Sequence of chain 1.A:
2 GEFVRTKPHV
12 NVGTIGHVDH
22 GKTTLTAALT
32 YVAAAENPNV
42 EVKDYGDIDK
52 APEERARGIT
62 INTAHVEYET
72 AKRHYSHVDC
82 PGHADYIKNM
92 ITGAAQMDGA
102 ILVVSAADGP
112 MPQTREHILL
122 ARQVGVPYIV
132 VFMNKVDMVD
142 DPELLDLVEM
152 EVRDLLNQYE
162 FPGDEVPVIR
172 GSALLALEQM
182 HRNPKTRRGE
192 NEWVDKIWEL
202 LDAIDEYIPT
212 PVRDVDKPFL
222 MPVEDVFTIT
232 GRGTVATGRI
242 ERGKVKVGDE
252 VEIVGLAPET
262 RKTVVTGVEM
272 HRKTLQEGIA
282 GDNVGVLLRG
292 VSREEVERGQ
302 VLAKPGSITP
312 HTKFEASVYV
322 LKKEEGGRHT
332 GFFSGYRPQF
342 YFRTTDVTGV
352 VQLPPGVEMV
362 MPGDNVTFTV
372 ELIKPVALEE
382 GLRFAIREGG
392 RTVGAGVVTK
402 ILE

Binding-site contacts:
Ligand atom N3B contacts residue MG1 of chain 1.C at 3.3 Å.
Ligand atom O2B contacts residue THR24 of chain 1.A at 2.8 Å (h-bond).
Ligand atom O1G contacts residue THR61 of chain 1.A at 2.9 Å (h-bond).
Ligand atom N1 contacts residue ASP138 of chain 1.A at 2.6 Å (salt-bridge).
Ligand atom O4' contacts residue LYS136 of chain 1.A at 3.3 Å (salt-bridge).
Ligand atom O2G contacts residue ASP20 of chain 1.A at 3.3 Å (salt-bridge).
Ligand atom O3G contacts residue ILE60 of chain 1.A at 3.5 Å.
Ligand atom O2B contacts residue LYS23 of chain 1.A at 3.4 Å (salt-bridge).
Ligand atom O1A contacts residue GLY22 of chain 1.A at 3.5 Å.
Ligand atom O6 contacts residue LEU175 of chain 1.A at 3.2 Å (h-bond).
Ligand atom O1A contacts residue THR24 of chain 1.A at 3.4 Å (h-bond).
Ligand atom C5 contacts residue LEU175 of chain 1.A at 3.5 Å (hydrophobic).
Ligand atom O2G contacts residue VAL19 of chain 1.A at 3.2 Å.
Ligand atom N2 contacts residue MET139 of chain 1.A at 3.2 Å.
Ligand atom O3G contacts residue THR61 of chain 1.A at 3.1 Å (h-bond).
Ligand atom N7 contacts residue ASN135 of chain 1.A at 3.0 Å (h-bond).
Ligand atom C2 contacts residue ASP138 of chain 1.A at 3.4 Å.
Ligand atom C5' contacts residue ASP20 of chain 1.A at 3.4 Å.
Ligand atom O6 contacts residue SER173 of chain 1.A at 2.8 Å (h-bond).
Ligand atom PB contacts residue LYS23 of chain 1.A at 3.4 Å.
Ligand atom O2A contacts residue TYR46 of chain 1.A at 2.7 Å (h-bond).
Ligand atom O1B contacts residue GLY22 of chain 1.A at 3.0 Å (h-bond).
Ligand atom O2G contacts residue LYS23 of chain 1.A at 2.7 Å (salt-bridge).
Ligand atom O1G contacts residue MG1 of chain 1.C at 1.9 Å.
Ligand atom O1B contacts residue HIS21 of chain 1.A at 3.4 Å (h-bond).
Ligand atom O2B contacts residue MG1 of chain 1.C at 2.1 Å.
Ligand atom PG contacts residue MG1 of chain 1.C at 3.1 Å.
Ligand atom O1B contacts residue ASP20 of chain 1.A at 3.5 Å (salt-bridge).
Ligand atom O1B contacts residue LYS23 of chain 1.A at 2.6 Å (salt-bridge).
Ligand atom O2G contacts residue GLY83 of chain 1.A at 2.9 Å (h-bond).
Ligand atom N2 contacts residue ASP138 of chain 1.A at 2.7 Å (salt-bridge).
Ligand atom O6 contacts residue ASN135 of chain 1.A at 3.0 Å (h-bond).
Ligand atom PB contacts residue MG1 of chain 1.C at 3.2 Å.
Ligand atom O6 contacts residue ALA174 of chain 1.A at 3.1 Å (h-bond).
Ligand atom O1A contacts residue THR25 of chain 1.A at 2.7 Å (h-bond).
Ligand atom O3A contacts residue GLY22 of chain 1.A at 3.1 Å (h-bond).
Ligand atom O6 contacts residue ASP138 of chain 1.A at 3.3 Å (salt-bridge).
Ligand atom C6 contacts residue ASP138 of chain 1.A at 3.4 Å.
Ligand atom N3B contacts residue ASP20 of chain 1.A at 3.1 Å (salt-bridge).
Ligand atom C6 contacts residue LYS136 of chain 1.A at 3.5 Å.

This protein binds this small molecule.
Small molecule (SMILES): Nc1nc2c(ncn2[C@@H]2O[C@H](CO[P](=O)(O)O[P](=O)(O)NP(=O)(O)O)[C@@H](O)[C@H]2O)c(=O)[nH]1